Binding-site contacts:
Ligand atom O5 contacts residue ASN94 of chain 1.H at 2.3 Å (h-bond).
Ligand atom C8 contacts residue ALA92 of chain 1.H at 3.9 Å (hydrophobic).
Ligand atom C3 contacts residue ASN94 of chain 1.H at 3.7 Å.
Ligand atom N2 contacts residue ASN94 of chain 1.H at 2.8 Å (h-bond).
Ligand atom C8 contacts residue ASN94 of chain 1.H at 4.1 Å.
Ligand atom O5 contacts residue THR388 of chain 1.H at 4.2 Å.
Ligand atom C1 contacts residue ASN94 of chain 1.H at 1.4 Å.
Ligand atom C2 contacts residue ASN94 of chain 1.H at 2.3 Å.
Ligand atom C5 contacts residue ASN94 of chain 1.H at 3.6 Å.
Ligand atom O7 contacts residue ASN94 of chain 1.H at 3.6 Å (h-bond).
Ligand atom C4 contacts residue ASN94 of chain 1.H at 4.1 Å.
Ligand atom C7 contacts residue ASN94 of chain 1.H at 3.3 Å.

Sequence of chain 1.H:
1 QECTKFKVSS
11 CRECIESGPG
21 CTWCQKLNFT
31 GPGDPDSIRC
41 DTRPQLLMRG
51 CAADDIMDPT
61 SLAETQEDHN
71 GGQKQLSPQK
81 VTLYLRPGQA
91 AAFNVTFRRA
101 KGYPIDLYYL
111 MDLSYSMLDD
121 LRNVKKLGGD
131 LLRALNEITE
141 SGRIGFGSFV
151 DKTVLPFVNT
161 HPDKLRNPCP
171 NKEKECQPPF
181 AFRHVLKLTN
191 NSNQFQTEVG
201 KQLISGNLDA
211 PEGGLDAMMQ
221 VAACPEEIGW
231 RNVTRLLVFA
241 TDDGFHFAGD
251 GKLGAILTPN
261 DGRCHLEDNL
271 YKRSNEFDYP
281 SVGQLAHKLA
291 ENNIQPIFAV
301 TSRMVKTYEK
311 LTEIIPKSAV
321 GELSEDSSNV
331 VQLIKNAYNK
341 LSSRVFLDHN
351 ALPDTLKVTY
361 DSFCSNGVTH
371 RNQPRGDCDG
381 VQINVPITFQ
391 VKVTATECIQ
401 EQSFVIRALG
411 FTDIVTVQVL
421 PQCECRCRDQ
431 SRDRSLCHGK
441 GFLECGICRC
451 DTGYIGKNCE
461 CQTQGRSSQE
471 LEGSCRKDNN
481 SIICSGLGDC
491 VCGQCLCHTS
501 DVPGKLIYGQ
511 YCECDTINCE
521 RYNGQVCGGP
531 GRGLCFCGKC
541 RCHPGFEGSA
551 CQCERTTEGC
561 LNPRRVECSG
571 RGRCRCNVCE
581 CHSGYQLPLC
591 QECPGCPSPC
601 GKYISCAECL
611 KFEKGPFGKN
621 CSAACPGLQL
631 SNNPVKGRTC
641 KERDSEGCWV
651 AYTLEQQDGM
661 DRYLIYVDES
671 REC

A protein and the small-molecule ligand that binds it are described below.
Small molecule (SMILES): CC(=O)N[C@@H]1[C@@H](O)[C@H](O)[C@@H](CO)O[C@H]1O